Sequence of chain 19.E:
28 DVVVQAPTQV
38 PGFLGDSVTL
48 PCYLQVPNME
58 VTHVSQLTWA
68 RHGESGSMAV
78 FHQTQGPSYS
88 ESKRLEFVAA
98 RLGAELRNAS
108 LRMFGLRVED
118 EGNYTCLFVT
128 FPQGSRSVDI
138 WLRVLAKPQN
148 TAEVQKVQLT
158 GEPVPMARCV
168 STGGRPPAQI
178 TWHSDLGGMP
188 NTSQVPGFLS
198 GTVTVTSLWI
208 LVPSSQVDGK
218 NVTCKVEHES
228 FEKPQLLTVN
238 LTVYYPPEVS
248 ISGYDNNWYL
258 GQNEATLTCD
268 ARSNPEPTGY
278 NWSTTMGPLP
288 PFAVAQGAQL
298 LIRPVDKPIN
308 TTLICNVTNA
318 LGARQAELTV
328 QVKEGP

Binding-site contacts:
Ligand atom C8 contacts residue TYR50 of chain 19.E at 4.1 Å (hydrophobic).
Ligand atom O7 contacts residue ASN105 of chain 19.E at 4.0 Å.
Ligand atom C6 contacts residue VAL95 of chain 19.E at 3.6 Å (hydrophobic).
Ligand atom C1 contacts residue ASN105 of chain 19.E at 1.4 Å.
Ligand atom C7 contacts residue ASN105 of chain 19.E at 3.6 Å.
Ligand atom O6 contacts residue ALA96 of chain 19.E at 4.3 Å.
Ligand atom C2 contacts residue ASN105 of chain 19.E at 2.5 Å.
Ligand atom O5 contacts residue ASN105 of chain 19.E at 2.4 Å (h-bond).
Ligand atom O5 contacts residue VAL95 of chain 19.E at 4.5 Å.
Ligand atom C5 contacts residue ASN105 of chain 19.E at 3.6 Å.
Ligand atom N2 contacts residue ASN105 of chain 19.E at 2.9 Å (h-bond).
Ligand atom C5 contacts residue VAL95 of chain 19.E at 4.5 Å (hydrophobic).
Ligand atom C4 contacts residue ASN105 of chain 19.E at 4.3 Å.
Ligand atom O5 contacts residue ALA96 of chain 19.E at 4.5 Å.
Ligand atom C8 contacts residue PRO48 of chain 19.E at 4.4 Å (hydrophobic).
Ligand atom O6 contacts residue VAL95 of chain 19.E at 2.9 Å (h-bond).
Ligand atom C3 contacts residue ASN105 of chain 19.E at 3.8 Å.

A protein and the small-molecule ligand that binds it are described below.
Small molecule (SMILES): CC(=O)N[C@H]1[C@H](O[C@H]2[C@H](O)[C@@H](NC(C)=O)CO[C@@H]2CO)O[C@H](CO)[C@@H](O[C@@H]2O[C@H](CO)[C@@H](O)[C@H](O)[C@@H]2O)[C@@H]1O